Sequence of chain 1.B:
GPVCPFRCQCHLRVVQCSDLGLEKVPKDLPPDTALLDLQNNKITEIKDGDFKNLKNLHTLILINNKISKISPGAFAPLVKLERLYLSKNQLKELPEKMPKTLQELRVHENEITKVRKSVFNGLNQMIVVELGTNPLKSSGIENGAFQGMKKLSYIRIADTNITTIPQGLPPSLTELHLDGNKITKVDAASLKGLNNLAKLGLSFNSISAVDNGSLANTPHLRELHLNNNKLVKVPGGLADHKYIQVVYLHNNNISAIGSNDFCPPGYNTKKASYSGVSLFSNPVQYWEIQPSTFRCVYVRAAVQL

Binding-site contacts:
Ligand atom O7 contacts residue ASN274 of chain 1.B at 3.9 Å.
Ligand atom C4 contacts residue ASN274 of chain 1.B at 4.2 Å.
Ligand atom C5 contacts residue ASN274 of chain 1.B at 3.7 Å.
Ligand atom C1 contacts residue ASN274 of chain 1.B at 1.4 Å.
Ligand atom C7 contacts residue ASN274 of chain 1.B at 3.6 Å.
Ligand atom N2 contacts residue ASN274 of chain 1.B at 3.0 Å (h-bond).
Ligand atom C2 contacts residue ASN274 of chain 1.B at 2.5 Å.
Ligand atom O5 contacts residue ASN274 of chain 1.B at 2.4 Å (h-bond).
Ligand atom C8 contacts residue ASN274 of chain 1.B at 4.2 Å.
Ligand atom C3 contacts residue ASN274 of chain 1.B at 3.8 Å.
Ligand atom O5 contacts residue VAL253 of chain 1.B at 4.3 Å.

The protein below binds the small molecule below.
Small molecule (SMILES): CC(=O)N[C@H]1[C@H](O[C@H]2[C@H](O)[C@@H](NC(C)=O)CO[C@@H]2CO)O[C@H](CO)[C@@H](O)[C@@H]1O